A protein and the small-molecule ligand that binds it are described below.
Small molecule (SMILES): CCOc1ccc(C(C)=O)cc1-c1cc(NC(=O)c2ccco2)cc(-c2c(C)on(C)c2=O)c1

Sequence of chain 1.B:
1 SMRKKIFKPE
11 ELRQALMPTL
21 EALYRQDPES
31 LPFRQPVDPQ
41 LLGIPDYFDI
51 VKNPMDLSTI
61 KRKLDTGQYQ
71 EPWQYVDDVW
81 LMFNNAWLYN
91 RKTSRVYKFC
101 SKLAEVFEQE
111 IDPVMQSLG

Binding-site contacts:
Ligand atom CAA contacts residue LEU42 of chain 1.B at 3.2 Å (hydrophobic).
Ligand atom OAF contacts residue PRO32 of chain 1.B at 3.7 Å.
Ligand atom OAE contacts residue ASN90 of chain 1.B at 3.0 Å (h-bond).
Ligand atom OAF contacts residue VAL96 of chain 1.B at 4.0 Å.
Ligand atom CAA contacts residue ILE44 of chain 1.B at 3.9 Å (hydrophobic).
Ligand atom CAB contacts residue PRO32 of chain 1.B at 3.4 Å (hydrophobic).
Ligand atom CAC contacts residue PRO32 of chain 1.B at 3.4 Å (hydrophobic).
Ligand atom CAV contacts residue VAL37 of chain 1.B at 3.7 Å (hydrophobic).
Ligand atom OAU contacts residue GLN35 of chain 1.B at 3.7 Å.
Ligand atom OAE contacts residue TYR47 of chain 1.B at 3.9 Å.
Ligand atom CAV contacts residue VAL96 of chain 1.B at 3.9 Å (hydrophobic).
Ligand atom CAO contacts residue PRO32 of chain 1.B at 3.8 Å (hydrophobic).
Ligand atom CAO contacts residue LEU42 of chain 1.B at 3.6 Å (hydrophobic).
Ligand atom CAP contacts residue PRO32 of chain 1.B at 3.6 Å (hydrophobic).
Ligand atom CAY contacts residue VAL96 of chain 1.B at 3.8 Å (hydrophobic).
Ligand atom CAL contacts residue VAL96 of chain 1.B at 3.9 Å (hydrophobic).
Ligand atom CAK contacts residue ASN90 of chain 1.B at 3.4 Å.
Ligand atom CBD contacts residue ARG95 of chain 1.B at 3.8 Å.
Ligand atom CAB contacts residue VAL37 of chain 1.B at 3.5 Å (hydrophobic).
Ligand atom CBC contacts residue VAL96 of chain 1.B at 3.8 Å (hydrophobic).
Ligand atom CAV contacts residue ASN90 of chain 1.B at 3.9 Å.
Ligand atom CBE contacts residue PRO32 of chain 1.B at 3.9 Å (hydrophobic).
Ligand atom OAT contacts residue PHE99 of chain 1.B at 3.8 Å.
Ligand atom CAJ contacts residue LEU31 of chain 1.B at 3.8 Å (hydrophobic).
Ligand atom CAB contacts residue PHE33 of chain 1.B at 3.9 Å (hydrophobic).
Ligand atom OAF contacts residue ARG95 of chain 1.B at 2.9 Å (salt-bridge).
Ligand atom CAW contacts residue ARG95 of chain 1.B at 3.7 Å.
Ligand atom CAN contacts residue PRO32 of chain 1.B at 3.8 Å (hydrophobic).
Ligand atom CAQ contacts residue ARG95 of chain 1.B at 3.9 Å.
Ligand atom CBA contacts residue PRO32 of chain 1.B at 3.9 Å (hydrophobic).
Ligand atom CBA contacts residue LEU31 of chain 1.B at 3.9 Å (hydrophobic).
Ligand atom CAH contacts residue LEU31 of chain 1.B at 3.9 Å (hydrophobic).
Ligand atom CAM contacts residue PRO32 of chain 1.B at 3.5 Å (hydrophobic).
Ligand atom CAC contacts residue PRO36 of chain 1.B at 3.9 Å (hydrophobic).
Ligand atom CAC contacts residue GLN35 of chain 1.B at 3.4 Å.
Ligand atom CAL contacts residue ASN90 of chain 1.B at 3.8 Å.
Ligand atom CAN contacts residue LEU31 of chain 1.B at 3.7 Å (hydrophobic).
Ligand atom OAT contacts residue ARG95 of chain 1.B at 3.0 Å (salt-bridge).
Ligand atom CAX contacts residue PRO32 of chain 1.B at 3.7 Å (hydrophobic).
Ligand atom CAZ contacts residue PRO32 of chain 1.B at 3.6 Å (hydrophobic).